Binding-site contacts:
Ligand atom P1 contacts residue ARG171 of chain 1.C at 3.9 Å.
Ligand atom P5 contacts residue LEU173 of chain 1.C at 4.0 Å.
Ligand atom O4 contacts residue LYS298 of chain 1.C at 4.3 Å.
Ligand atom O2 contacts residue ARG171 of chain 1.C at 4.2 Å.
Ligand atom O11 contacts residue LYS166 of chain 1.C at 2.7 Å (salt-bridge).
Ligand atom C1 contacts residue ARG171 of chain 1.C at 4.1 Å.
Ligand atom C6 contacts residue LYS15 of chain 1.C at 4.0 Å.
Ligand atom O6 contacts residue LYS15 of chain 1.C at 3.0 Å (salt-bridge).
Ligand atom O52 contacts residue ALA381 of chain 1.C at 3.8 Å.
Ligand atom P4 contacts residue HIS301 of chain 1.C at 3.6 Å.
Ligand atom O43 contacts residue LYS298 of chain 1.C at 3.4 Å (salt-bridge).
Ligand atom O13 contacts residue ARG171 of chain 1.C at 3.2 Å.
Ligand atom O13 contacts residue LYS15 of chain 1.C at 3.3 Å (salt-bridge).
Ligand atom O42 contacts residue LYS300 of chain 1.C at 3.4 Å.
Ligand atom O51 contacts residue ARG171 of chain 1.C at 2.9 Å (salt-bridge).
Ligand atom O52 contacts residue PHE380 of chain 1.C at 4.1 Å.
Ligand atom O41 contacts residue LYS300 of chain 1.C at 4.2 Å.
Ligand atom O11 contacts residue ARG171 of chain 1.C at 3.6 Å.
Ligand atom O5 contacts residue LEU173 of chain 1.C at 3.8 Å.
Ligand atom O6 contacts residue ARG171 of chain 1.C at 3.4 Å (salt-bridge).
Ligand atom C5 contacts residue LYS15 of chain 1.C at 4.2 Å.
Ligand atom O51 contacts residue LEU172 of chain 1.C at 3.5 Å.
Ligand atom O41 contacts residue LYS298 of chain 1.C at 2.6 Å (salt-bridge).
Ligand atom P5 contacts residue PHE380 of chain 1.C at 4.2 Å.
Ligand atom P4 contacts residue LYS298 of chain 1.C at 3.6 Å.
Ligand atom O1 contacts residue ARG171 of chain 1.C at 3.5 Å (salt-bridge).
Ligand atom C6 contacts residue ARG171 of chain 1.C at 3.5 Å.
Ligand atom O51 contacts residue LYS15 of chain 1.C at 3.2 Å (salt-bridge).
Ligand atom O53 contacts residue LEU173 of chain 1.C at 3.4 Å (h-bond).
Ligand atom P5 contacts residue LYS15 of chain 1.C at 4.0 Å.
Ligand atom O52 contacts residue LYS15 of chain 1.C at 3.8 Å.
Ligand atom O43 contacts residue LYS300 of chain 1.C at 2.7 Å (salt-bridge).
Ligand atom O53 contacts residue PHE380 of chain 1.C at 3.4 Å.
Ligand atom P1 contacts residue LYS166 of chain 1.C at 4.0 Å.
Ligand atom O51 contacts residue LEU173 of chain 1.C at 3.5 Å (h-bond).
Ligand atom C4 contacts residue LYS298 of chain 1.C at 4.2 Å.
Ligand atom O41 contacts residue HIS301 of chain 1.C at 3.3 Å.
Ligand atom O42 contacts residue HIS301 of chain 1.C at 2.8 Å (h-bond).
Ligand atom O3 contacts residue LYS298 of chain 1.C at 4.2 Å.
Ligand atom P4 contacts residue LYS300 of chain 1.C at 3.7 Å.

The small molecule below binds the protein below.
Small molecule (SMILES): O=P(O)(O)O[C@@H]1[C@H](O)[C@H](O)[C@@H](OP(=O)(O)O)[C@H](OP(=O)(O)O)[C@H]1O

Sequence of chain 1.C:
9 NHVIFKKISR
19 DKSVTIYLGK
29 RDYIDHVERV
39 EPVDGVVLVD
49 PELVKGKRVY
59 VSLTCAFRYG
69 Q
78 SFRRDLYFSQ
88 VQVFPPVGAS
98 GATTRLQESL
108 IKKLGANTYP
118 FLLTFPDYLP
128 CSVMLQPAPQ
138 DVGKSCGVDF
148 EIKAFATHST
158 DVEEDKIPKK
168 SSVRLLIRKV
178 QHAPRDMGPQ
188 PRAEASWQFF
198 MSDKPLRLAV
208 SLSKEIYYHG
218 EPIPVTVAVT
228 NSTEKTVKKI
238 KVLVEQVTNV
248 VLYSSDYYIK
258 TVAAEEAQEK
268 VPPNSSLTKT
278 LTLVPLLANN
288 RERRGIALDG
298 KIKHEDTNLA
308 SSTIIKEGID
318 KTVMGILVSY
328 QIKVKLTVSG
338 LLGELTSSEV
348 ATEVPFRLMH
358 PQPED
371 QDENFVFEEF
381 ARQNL